The small molecule below binds the protein below.
Small molecule (SMILES): Cc1ncc(C)n2nc(CCc3nc(N4CC[C@H](C(F)F)C4)nn3C)nc12

Sequence of chain 1.B:
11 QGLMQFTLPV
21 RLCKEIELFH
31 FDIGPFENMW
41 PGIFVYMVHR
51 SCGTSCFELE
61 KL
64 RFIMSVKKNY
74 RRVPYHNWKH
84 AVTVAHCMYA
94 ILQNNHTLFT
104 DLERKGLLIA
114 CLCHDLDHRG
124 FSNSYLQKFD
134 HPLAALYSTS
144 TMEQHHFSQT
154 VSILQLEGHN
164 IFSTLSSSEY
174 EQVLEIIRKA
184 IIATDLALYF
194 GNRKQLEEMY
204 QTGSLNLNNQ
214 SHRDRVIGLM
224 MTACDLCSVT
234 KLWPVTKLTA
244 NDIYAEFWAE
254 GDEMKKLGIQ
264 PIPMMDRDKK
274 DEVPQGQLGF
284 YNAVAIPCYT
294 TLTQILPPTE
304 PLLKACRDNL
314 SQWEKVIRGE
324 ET

Binding-site contacts:
Ligand atom C5 contacts residue PHE283 of chain 1.B at 3.6 Å (hydrophobic).
Ligand atom C25 contacts residue GLU275 of chain 1.B at 3.1 Å.
Ligand atom N1 contacts residue ILE246 of chain 1.B at 3.5 Å.
Ligand atom C12 contacts residue PHE250 of chain 1.B at 3.8 Å (hydrophobic).
Ligand atom C17 contacts residue GLY279 of chain 1.B at 3.5 Å.
Ligand atom C14 contacts residue TYR247 of chain 1.B at 3.4 Å (hydrophobic).
Ligand atom N7 contacts residue PHE250 of chain 1.B at 3.6 Å.
Ligand atom F27 contacts residue GLU275 of chain 1.B at 3.2 Å.
Ligand atom C24 contacts residue TYR247 of chain 1.B at 3.8 Å (hydrophobic).
Ligand atom C13 contacts residue PHE283 of chain 1.B at 3.6 Å (hydrophobic).
Ligand atom F26 contacts residue PRO266 of chain 1.B at 3.2 Å.
Ligand atom N18 contacts residue GLY279 of chain 1.B at 3.6 Å.
Ligand atom C10 contacts residue VAL232 of chain 1.B at 3.6 Å (hydrophobic).
Ligand atom N15 contacts residue GLY279 of chain 1.B at 3.6 Å (h-bond).
Ligand atom C2 contacts residue PHE283 of chain 1.B at 3.7 Å (hydrophobic).
Ligand atom C12 contacts residue TYR247 of chain 1.B at 3.7 Å (hydrophobic).
Ligand atom C13 contacts residue GLN280 of chain 1.B at 3.6 Å.
Ligand atom C21 contacts residue MET267 of chain 1.B at 3.7 Å (hydrophobic).
Ligand atom C17 contacts residue MET267 of chain 1.B at 3.7 Å (hydrophobic).
Ligand atom N19 contacts residue GLY279 of chain 1.B at 3.6 Å.
Ligand atom C23 contacts residue GLU275 of chain 1.B at 3.1 Å.
Ligand atom C13 contacts residue GLY279 of chain 1.B at 3.7 Å.
Ligand atom C14 contacts residue GLY279 of chain 1.B at 3.4 Å.
Ligand atom C13 contacts residue TYR247 of chain 1.B at 3.5 Å (hydrophobic).
Ligand atom N1 contacts residue PHE283 of chain 1.B at 3.8 Å.
Ligand atom N9 contacts residue GLN280 of chain 1.B at 3.1 Å (h-bond).
Ligand atom C3 contacts residue PHE283 of chain 1.B at 3.5 Å (hydrophobic).
Ligand atom F26 contacts residue GLU275 of chain 1.B at 3.4 Å.
Ligand atom N19 contacts residue MET267 of chain 1.B at 3.5 Å.
Ligand atom C8 contacts residue PHE250 of chain 1.B at 3.8 Å (hydrophobic).
Ligand atom C2 contacts residue LEU229 of chain 1.B at 3.5 Å (hydrophobic).
Ligand atom C10 contacts residue GLN280 of chain 1.B at 3.6 Å.
Ligand atom N6 contacts residue PHE283 of chain 1.B at 3.5 Å.
Ligand atom C4 contacts residue PHE283 of chain 1.B at 3.5 Å (hydrophobic).
Ligand atom C22 contacts residue PRO266 of chain 1.B at 3.5 Å (hydrophobic).
Ligand atom N7 contacts residue PHE283 of chain 1.B at 3.7 Å.
Ligand atom N16 contacts residue MET267 of chain 1.B at 3.6 Å.
Ligand atom N18 contacts residue TYR247 of chain 1.B at 2.6 Å (h-bond).
Ligand atom C4 contacts residue ILE246 of chain 1.B at 3.4 Å (hydrophobic).
Ligand atom C10 contacts residue ILE246 of chain 1.B at 3.4 Å (hydrophobic).